Binding-site contacts:
Ligand atom C3 contacts residue TRP381 of chain 1.A at 3.6 Å (hydrophobic).
Ligand atom C2 contacts residue GLU340 of chain 1.A at 2.6 Å.
Ligand atom C1 contacts residue GLU340 of chain 1.A at 1.5 Å.
Ligand atom C4 contacts residue ASN396 of chain 1.A at 4.0 Å.
Ligand atom O11 contacts residue SER345 of chain 1.A at 3.3 Å.
Ligand atom C4 contacts residue TRP381 of chain 1.A at 3.5 Å (hydrophobic).
Ligand atom C1 contacts residue TYR313 of chain 1.A at 3.7 Å (hydrophobic).
Ligand atom O9 contacts residue TRP179 of chain 1.A at 2.9 Å (h-bond).
Ligand atom O8 contacts residue GLU340 of chain 1.A at 2.7 Å (salt-bridge).
Ligand atom O10 contacts residue ASP127 of chain 1.A at 2.6 Å (salt-bridge).
Ligand atom C3 contacts residue TRP179 of chain 1.A at 4.0 Å (hydrophobic).
Ligand atom C7 contacts residue GLU340 of chain 1.A at 2.4 Å.
Ligand atom O11 contacts residue ASN396 of chain 1.A at 3.2 Å (h-bond).
Ligand atom C2 contacts residue GLU235 of chain 1.A at 3.8 Å.
Ligand atom O8 contacts residue ASN234 of chain 1.A at 2.9 Å (h-bond).
Ligand atom C6 contacts residue VAL398 of chain 1.A at 4.0 Å (hydrophobic).
Ligand atom C3 contacts residue GLU340 of chain 1.A at 3.1 Å.
Ligand atom C4 contacts residue ASP127 of chain 1.A at 3.4 Å.
Ligand atom N12 contacts residue GLU340 of chain 1.A at 3.7 Å.
Ligand atom N12 contacts residue GLU235 of chain 1.A at 3.9 Å.
Ligand atom C7 contacts residue GLU235 of chain 1.A at 4.1 Å.
Ligand atom O10 contacts residue PHE128 of chain 1.A at 3.1 Å.
Ligand atom O10 contacts residue TRP381 of chain 1.A at 2.9 Å (h-bond).
Ligand atom O9 contacts residue PHE246 of chain 1.A at 3.4 Å.
Ligand atom C5 contacts residue GLU340 of chain 1.A at 2.9 Å.
Ligand atom C1 contacts residue GLU235 of chain 1.A at 3.3 Å.
Ligand atom O8 contacts residue GLU235 of chain 1.A at 3.6 Å.
Ligand atom C6 contacts residue SER345 of chain 1.A at 3.7 Å.
Ligand atom C5 contacts residue TRP381 of chain 1.A at 3.7 Å (hydrophobic).
Ligand atom C3 contacts residue ASP127 of chain 1.A at 3.7 Å.
Ligand atom O9 contacts residue TRP381 of chain 1.A at 3.7 Å.
Ligand atom C2 contacts residue ASN234 of chain 1.A at 4.1 Å.
Ligand atom O8 contacts residue TRP179 of chain 1.A at 3.5 Å (h-bond).
Ligand atom O9 contacts residue ASP127 of chain 1.A at 2.7 Å (salt-bridge).
Ligand atom C7 contacts residue TYR313 of chain 1.A at 3.5 Å (hydrophobic).
Ligand atom C5 contacts residue TYR313 of chain 1.A at 3.9 Å (hydrophobic).
Ligand atom C6 contacts residue CYS342 of chain 1.A at 3.9 Å (hydrophobic).
Ligand atom C6 contacts residue ASN396 of chain 1.A at 3.7 Å.
Ligand atom C4 contacts residue GLU340 of chain 1.A at 3.6 Å.
Ligand atom O10 contacts residue ASN396 of chain 1.A at 3.6 Å (h-bond).

Sequence of chain 1.A:
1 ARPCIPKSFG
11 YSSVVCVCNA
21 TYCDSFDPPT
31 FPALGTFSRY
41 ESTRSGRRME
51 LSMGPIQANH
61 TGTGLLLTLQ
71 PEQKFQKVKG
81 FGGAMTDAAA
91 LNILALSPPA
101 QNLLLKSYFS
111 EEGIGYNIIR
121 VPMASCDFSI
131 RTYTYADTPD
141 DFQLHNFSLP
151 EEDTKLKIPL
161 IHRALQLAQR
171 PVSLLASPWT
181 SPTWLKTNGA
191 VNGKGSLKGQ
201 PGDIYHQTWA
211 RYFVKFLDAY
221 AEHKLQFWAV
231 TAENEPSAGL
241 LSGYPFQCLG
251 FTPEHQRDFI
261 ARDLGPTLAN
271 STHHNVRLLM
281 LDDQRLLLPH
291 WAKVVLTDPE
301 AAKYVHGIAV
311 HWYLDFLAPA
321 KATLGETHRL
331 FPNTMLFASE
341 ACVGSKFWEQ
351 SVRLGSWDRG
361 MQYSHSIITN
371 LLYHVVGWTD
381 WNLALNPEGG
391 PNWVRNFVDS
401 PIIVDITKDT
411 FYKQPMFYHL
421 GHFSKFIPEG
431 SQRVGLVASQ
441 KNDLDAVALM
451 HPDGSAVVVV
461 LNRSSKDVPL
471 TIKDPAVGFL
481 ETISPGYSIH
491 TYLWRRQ

The protein below binds the small molecule below.
Small molecule (SMILES): [NH3+][C@H]1[C@H](O)[C@H](O)[C@@H](O)[C@H](O)[C@H]1CO